The small molecule below binds the protein below.
Small molecule (SMILES): O=C([O-])C(=O)[O-]

Binding-site contacts:
Ligand atom O2 contacts residue ALA209 of chain 1.B at 4.1 Å.
Ligand atom C2 contacts residue MG1 of chain 1.Q at 2.8 Å.
Ligand atom C1 contacts residue ARG210 of chain 1.B at 4.4 Å.
Ligand atom O1 contacts residue ALA209 of chain 1.B at 3.5 Å.
Ligand atom O2 contacts residue MET276 of chain 1.B at 4.4 Å.
Ligand atom O2 contacts residue MG1 of chain 1.Q at 4.0 Å.
Ligand atom O3 contacts residue ASP212 of chain 1.B at 2.7 Å (salt-bridge).
Ligand atom C2 contacts residue GLU188 of chain 1.B at 3.6 Å.
Ligand atom C2 contacts residue THR244 of chain 1.B at 4.2 Å.
Ligand atom O2 contacts residue LYS186 of chain 1.B at 3.4 Å (salt-bridge).
Ligand atom C1 contacts residue MG1 of chain 1.Q at 3.0 Å.
Ligand atom O4 contacts residue ASP212 of chain 1.B at 3.8 Å.
Ligand atom O3 contacts residue ALA209 of chain 1.B at 3.8 Å.
Ligand atom O2 contacts residue MET207 of chain 1.B at 4.2 Å.
Ligand atom O2 contacts residue ASP127 of chain 1.B at 4.5 Å.
Ligand atom C1 contacts residue ASP212 of chain 1.B at 3.8 Å.
Ligand atom C1 contacts residue GLU188 of chain 1.B at 3.7 Å.
Ligand atom O1 contacts residue GLY211 of chain 1.B at 3.1 Å (h-bond).
Ligand atom O4 contacts residue GLU188 of chain 1.B at 2.8 Å (salt-bridge).
Ligand atom C2 contacts residue ALA209 of chain 1.B at 3.7 Å (hydrophobic).
Ligand atom O2 contacts residue ARG87 of chain 1.B at 3.8 Å.
Ligand atom O4 contacts residue MG1 of chain 1.Q at 1.9 Å.
Ligand atom O1 contacts residue THR244 of chain 1.B at 2.4 Å (h-bond).
Ligand atom O2 contacts residue THR244 of chain 1.B at 3.9 Å.
Ligand atom O3 contacts residue MG1 of chain 1.Q at 2.5 Å.
Ligand atom C1 contacts residue GLY211 of chain 1.B at 3.7 Å.
Ligand atom O1 contacts residue ASP212 of chain 1.B at 4.2 Å.
Ligand atom O1 contacts residue ARG210 of chain 1.B at 3.6 Å.
Ligand atom O3 contacts residue GLU188 of chain 1.B at 3.1 Å (salt-bridge).
Ligand atom O4 contacts residue ALA209 of chain 1.B at 4.0 Å.
Ligand atom O4 contacts residue LYS186 of chain 1.B at 2.9 Å (salt-bridge).
Ligand atom C1 contacts residue ALA209 of chain 1.B at 3.6 Å (hydrophobic).
Ligand atom O3 contacts residue GLY211 of chain 1.B at 3.5 Å.
Ligand atom O1 contacts residue MG1 of chain 1.Q at 4.2 Å.
Ligand atom C2 contacts residue LYS186 of chain 1.B at 3.5 Å.
Ligand atom C1 contacts residue THR244 of chain 1.B at 3.6 Å.

Sequence of chain 1.B:
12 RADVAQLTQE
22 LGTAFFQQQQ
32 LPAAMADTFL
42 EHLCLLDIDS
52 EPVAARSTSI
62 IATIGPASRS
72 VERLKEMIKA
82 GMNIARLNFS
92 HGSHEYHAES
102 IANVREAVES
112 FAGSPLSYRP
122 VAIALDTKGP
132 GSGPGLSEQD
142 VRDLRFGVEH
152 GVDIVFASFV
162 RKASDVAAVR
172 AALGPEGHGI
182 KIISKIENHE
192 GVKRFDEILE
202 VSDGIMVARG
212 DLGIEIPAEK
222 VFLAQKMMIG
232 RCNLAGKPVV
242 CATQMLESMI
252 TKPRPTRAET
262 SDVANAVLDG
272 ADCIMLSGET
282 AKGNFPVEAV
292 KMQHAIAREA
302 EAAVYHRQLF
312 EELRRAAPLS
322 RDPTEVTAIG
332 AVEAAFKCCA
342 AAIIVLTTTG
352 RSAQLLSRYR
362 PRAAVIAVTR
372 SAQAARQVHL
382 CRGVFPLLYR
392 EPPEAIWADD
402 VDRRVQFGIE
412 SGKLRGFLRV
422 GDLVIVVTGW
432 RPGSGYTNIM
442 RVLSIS